Binding-site contacts:
Ligand atom CZ contacts residue CYS15 of chain 1.C at 3.9 Å (hydrophobic).
Ligand atom N contacts residue PHE1 of chain 1.J at 1.3 Å.
Ligand atom CE1 contacts residue GLY17 of chain 1.C at 3.5 Å.
Ligand atom CZ contacts residue PRO18 of chain 1.C at 3.5 Å (hydrophobic).
Ligand atom CB contacts residue PHE1 of chain 1.J at 3.7 Å (hydrophobic).
Ligand atom OH contacts residue GLU41 of chain 1.C at 3.4 Å.
Ligand atom CA contacts residue CYS48 of chain 1.C at 3.9 Å (hydrophobic).
Ligand atom CE2 contacts residue CYS4 of chain 1.C at 3.8 Å (hydrophobic).
Ligand atom CD1 contacts residue GLU41 of chain 1.C at 3.8 Å.
Ligand atom CD2 contacts residue GLY17 of chain 1.C at 3.6 Å.
Ligand atom CE2 contacts residue PHE16 of chain 1.C at 3.6 Å (hydrophobic).
Ligand atom CE2 contacts residue GLY17 of chain 1.C at 3.2 Å.
Ligand atom CZ contacts residue CYS38 of chain 1.C at 3.6 Å (hydrophobic).
Ligand atom CZ contacts residue GLY17 of chain 1.C at 3.2 Å.
Ligand atom OH contacts residue PRO18 of chain 1.C at 3.8 Å.
Ligand atom CE2 contacts residue CYS15 of chain 1.C at 3.7 Å (hydrophobic).
Ligand atom CG contacts residue PHE1 of chain 1.J at 4.0 Å (hydrophobic).
Ligand atom CE2 contacts residue GLU41 of chain 1.C at 3.9 Å.
Ligand atom CE1 contacts residue PRO18 of chain 1.C at 3.3 Å (hydrophobic).
Ligand atom O contacts residue PHE1 of chain 1.J at 3.8 Å.
Ligand atom CE1 contacts residue GLU41 of chain 1.C at 3.2 Å.
Ligand atom CD2 contacts residue CYS48 of chain 1.C at 3.9 Å (hydrophobic).
Ligand atom CD1 contacts residue GLY17 of chain 1.C at 4.1 Å.
Ligand atom CE2 contacts residue CYS48 of chain 1.C at 4.2 Å (hydrophobic).
Ligand atom OH contacts residue GLY17 of chain 1.C at 3.1 Å (h-bond).
Ligand atom CE1 contacts residue ASN42 of chain 1.C at 4.0 Å.
Ligand atom C contacts residue PHE1 of chain 1.J at 3.2 Å (hydrophobic).
Ligand atom OH contacts residue CYS38 of chain 1.C at 2.8 Å (h-bond).
Ligand atom CE1 contacts residue CYS38 of chain 1.C at 3.5 Å (hydrophobic).
Ligand atom CD1 contacts residue PRO18 of chain 1.C at 3.7 Å (hydrophobic).
Ligand atom OXT contacts residue PHE1 of chain 1.J at 3.0 Å.
Ligand atom CG contacts residue GLY17 of chain 1.C at 4.0 Å.
Ligand atom CA contacts residue PHE1 of chain 1.J at 2.4 Å (hydrophobic).
Ligand atom OH contacts residue CYS15 of chain 1.C at 3.1 Å.
Ligand atom CD2 contacts residue CYS4 of chain 1.C at 3.8 Å (hydrophobic).
Ligand atom CD2 contacts residue PHE16 of chain 1.C at 3.7 Å (hydrophobic).
Ligand atom C contacts residue CYS48 of chain 1.C at 3.7 Å (hydrophobic).
Ligand atom CZ contacts residue GLU41 of chain 1.C at 3.4 Å.
Ligand atom CD1 contacts residue ASN42 of chain 1.C at 3.9 Å.
Ligand atom O contacts residue CYS48 of chain 1.C at 2.9 Å (h-bond).

Sequence of chain 1.C:
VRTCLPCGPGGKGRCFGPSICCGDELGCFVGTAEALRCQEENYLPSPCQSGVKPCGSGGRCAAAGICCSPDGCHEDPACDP

This small molecule binds to this protein.
Small molecule (SMILES): N[C@@H](Cc1ccc(O)cc1)C(=O)O